Sequence of chain 1.M:
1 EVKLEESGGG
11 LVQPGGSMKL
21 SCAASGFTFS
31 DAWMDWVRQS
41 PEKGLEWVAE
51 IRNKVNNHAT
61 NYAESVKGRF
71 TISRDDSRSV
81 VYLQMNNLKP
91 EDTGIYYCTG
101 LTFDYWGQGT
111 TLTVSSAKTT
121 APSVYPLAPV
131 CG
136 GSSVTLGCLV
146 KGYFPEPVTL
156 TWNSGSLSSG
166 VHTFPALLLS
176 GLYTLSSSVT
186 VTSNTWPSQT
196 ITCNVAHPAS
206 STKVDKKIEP

This small molecule binds to this protein.
Small molecule (SMILES): CC(C)C[C@H](NC(=O)CNC(=O)[C@H](CCCN=C(N)N)NC(=O)[C@H](C)N)C(=O)N[C@H](C(=O)NCC(=O)N[C@@H](/C=C/CNC(N)=O)C(=O)N1C[C@H](O)C[C@H]1C(=O)NCC=O)[C@@H](C)O

Sequence of chain 1.N:
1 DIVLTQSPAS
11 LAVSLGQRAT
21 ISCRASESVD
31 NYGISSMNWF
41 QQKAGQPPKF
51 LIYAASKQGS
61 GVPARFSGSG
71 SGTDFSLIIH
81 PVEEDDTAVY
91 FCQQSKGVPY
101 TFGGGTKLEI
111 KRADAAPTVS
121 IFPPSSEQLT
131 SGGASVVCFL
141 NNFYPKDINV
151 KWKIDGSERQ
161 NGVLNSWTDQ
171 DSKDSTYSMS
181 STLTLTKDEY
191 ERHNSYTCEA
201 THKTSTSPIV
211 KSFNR

Binding-site contacts:
Ligand atom CG contacts residue ASP104 of chain 1.M at 3.2 Å.
Ligand atom CG contacts residue TRP33 of chain 1.M at 3.5 Å (hydrophobic).
Ligand atom O contacts residue LEU101 of chain 1.M at 3.0 Å.
Ligand atom OG1 contacts residue ASP104 of chain 1.M at 2.5 Å (salt-bridge).
Ligand atom C contacts residue LEU101 of chain 1.M at 3.5 Å (hydrophobic).
Ligand atom N contacts residue ASP104 of chain 1.M at 3.1 Å (salt-bridge).
Ligand atom CA contacts residue LEU101 of chain 1.M at 3.7 Å (hydrophobic).
Ligand atom CG2 contacts residue PHE50 of chain 1.N at 3.3 Å (hydrophobic).
Ligand atom CD contacts residue SER36 of chain 1.N at 3.7 Å.
Ligand atom O contacts residue TYR53 of chain 1.N at 3.3 Å.
Ligand atom O contacts residue TRP33 of chain 1.M at 2.9 Å (h-bond).
Ligand atom C4 contacts residue SER95 of chain 1.N at 3.4 Å.
Ligand atom O contacts residue ASN38 of chain 1.N at 3.0 Å (h-bond).
Ligand atom N6 contacts residue GLY97 of chain 1.N at 3.7 Å.
Ligand atom N contacts residue ASP104 of chain 1.M at 2.8 Å (salt-bridge).
Ligand atom O contacts residue THR102 of chain 1.M at 2.8 Å (h-bond).
Ligand atom CG2 contacts residue ASP104 of chain 1.M at 3.2 Å.
Ligand atom N contacts residue LEU101 of chain 1.M at 3.3 Å.
Ligand atom CA contacts residue ASN38 of chain 1.N at 3.5 Å.
Ligand atom CA contacts residue SER95 of chain 1.N at 3.5 Å.
Ligand atom CA contacts residue ASP31 of chain 1.M at 3.5 Å.
Ligand atom CB contacts residue ASP31 of chain 1.M at 3.4 Å.
Ligand atom OG1 contacts residue LEU101 of chain 1.M at 3.2 Å (h-bond).
Ligand atom OD1 contacts residue SER36 of chain 1.N at 3.2 Å.
Ligand atom CB contacts residue ASP104 of chain 1.M at 3.2 Å.
Ligand atom O contacts residue ALA32 of chain 1.M at 3.5 Å.
Ligand atom O7 contacts residue ARG52 of chain 1.M at 2.8 Å (salt-bridge).
Ligand atom C7 contacts residue ARG52 of chain 1.M at 3.7 Å.
Ligand atom OG1 contacts residue PHE103 of chain 1.M at 2.8 Å (h-bond).
Ligand atom CG2 contacts residue PHE103 of chain 1.M at 3.6 Å (hydrophobic).
Ligand atom CA contacts residue THR102 of chain 1.M at 3.5 Å.
Ligand atom CB contacts residue ASP104 of chain 1.M at 3.4 Å.
Ligand atom O contacts residue LEU101 of chain 1.M at 3.1 Å.
Ligand atom OD1 contacts residue ILE34 of chain 1.N at 3.1 Å.
Ligand atom CD1 contacts residue ASP104 of chain 1.M at 3.2 Å.
Ligand atom CB contacts residue TYR53 of chain 1.N at 3.7 Å (hydrophobic).
Ligand atom N8 contacts residue VAL98 of chain 1.N at 3.6 Å.
Ligand atom CA contacts residue LEU101 of chain 1.M at 3.4 Å (hydrophobic).
Ligand atom O contacts residue SER95 of chain 1.N at 2.8 Å (h-bond).
Ligand atom CA contacts residue ASP104 of chain 1.M at 3.6 Å.